Sequence of chain 1.A:
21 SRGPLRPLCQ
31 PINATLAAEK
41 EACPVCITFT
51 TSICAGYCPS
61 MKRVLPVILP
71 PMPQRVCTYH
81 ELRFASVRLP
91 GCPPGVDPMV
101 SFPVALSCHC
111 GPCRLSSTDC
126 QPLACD

Binding-site contacts:
Ligand atom C6 contacts residue MET99 of chain 2.A at 3.9 Å (hydrophobic).
Ligand atom O5 contacts residue MAN1 of chain 1.E at 4.2 Å.
Ligand atom C8 contacts residue MAN1 of chain 1.E at 3.5 Å.
Ligand atom C7 contacts residue ASN33 of chain 1.A at 3.3 Å.
Ligand atom C6 contacts residue MAN1 of chain 1.E at 4.1 Å.
Ligand atom N2 contacts residue ASN33 of chain 1.A at 2.8 Å (h-bond).
Ligand atom O3 contacts residue SER101 of chain 2.A at 3.5 Å (h-bond).
Ligand atom O4 contacts residue SER101 of chain 2.A at 3.5 Å.
Ligand atom O2 contacts residue MAN1 of chain 1.E at 3.8 Å.
Ligand atom C8 contacts residue ASN33 of chain 1.A at 3.9 Å.
Ligand atom O5 contacts residue ASN33 of chain 1.A at 2.4 Å (h-bond).
Ligand atom N2 contacts residue MAN1 of chain 1.E at 4.4 Å.
Ligand atom O3 contacts residue MAN1 of chain 1.E at 3.6 Å.
Ligand atom C2 contacts residue ASN33 of chain 1.A at 2.4 Å.
Ligand atom C4 contacts residue ASN33 of chain 1.A at 4.2 Å.
Ligand atom C6 contacts residue SER86 of chain 2.A at 4.2 Å.
Ligand atom C2 contacts residue PHE84 of chain 2.A at 4.0 Å (hydrophobic).
Ligand atom C3 contacts residue ASN33 of chain 1.A at 3.8 Å.
Ligand atom C5 contacts residue ASN33 of chain 1.A at 3.7 Å.
Ligand atom C6 contacts residue THR50 of chain 1.A at 4.2 Å.
Ligand atom O2 contacts residue PHE84 of chain 2.A at 3.7 Å.
Ligand atom O7 contacts residue MAN1 of chain 1.E at 2.9 Å (h-bond).
Ligand atom O2 contacts residue SER101 of chain 2.A at 4.4 Å.
Ligand atom C7 contacts residue MAN1 of chain 1.E at 3.4 Å.
Ligand atom C4 contacts residue MAN1 of chain 1.E at 3.9 Å.
Ligand atom C2 contacts residue SER101 of chain 2.A at 4.1 Å.
Ligand atom O4 contacts residue MET99 of chain 2.A at 4.0 Å.
Ligand atom C1 contacts residue PHE84 of chain 2.A at 4.5 Å (hydrophobic).
Ligand atom C4 contacts residue MET99 of chain 2.A at 3.8 Å (hydrophobic).
Ligand atom O6 contacts residue PHE84 of chain 2.A at 3.5 Å.
Ligand atom O4 contacts residue SER86 of chain 2.A at 3.0 Å (h-bond).
Ligand atom C6 contacts residue PHE84 of chain 2.A at 4.4 Å (hydrophobic).
Ligand atom C4 contacts residue SER86 of chain 2.A at 4.3 Å.
Ligand atom C3 contacts residue SER101 of chain 2.A at 4.3 Å.
Ligand atom O4 contacts residue MAN1 of chain 1.E at 4.0 Å.
Ligand atom O7 contacts residue ASN33 of chain 1.A at 3.5 Å (h-bond).
Ligand atom C1 contacts residue ASN33 of chain 1.A at 1.4 Å.

A small-molecule ligand and the protein it binds are described below.
Small molecule (SMILES): CC(=O)N[C@H]1[C@H](O[C@H]2[C@H](O)[C@@H](NC(C)=O)CO[C@@H]2CO[C@H]2O[C@@H](C)[C@@H](O)[C@@H](O)[C@@H]2O)O[C@H](CO)[C@@H](O[C@@H]2O[C@H](CO)[C@@H](O)[C@H](O)[C@@H]2O)[C@@H]1O

Sequence of chain 2.A:
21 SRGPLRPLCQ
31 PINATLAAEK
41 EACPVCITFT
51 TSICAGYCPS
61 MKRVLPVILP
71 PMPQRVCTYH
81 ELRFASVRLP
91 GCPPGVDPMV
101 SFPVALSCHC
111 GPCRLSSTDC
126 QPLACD